Sequence of chain 2.A:
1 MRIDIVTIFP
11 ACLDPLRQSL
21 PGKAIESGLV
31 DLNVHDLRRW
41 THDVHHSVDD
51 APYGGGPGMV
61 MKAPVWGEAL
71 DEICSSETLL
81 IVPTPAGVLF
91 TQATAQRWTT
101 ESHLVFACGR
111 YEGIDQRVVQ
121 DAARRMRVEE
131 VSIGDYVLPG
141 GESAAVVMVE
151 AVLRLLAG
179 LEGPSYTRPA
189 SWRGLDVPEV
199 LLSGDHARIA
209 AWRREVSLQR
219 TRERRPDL

A protein and the small-molecule ligand that binds it are described below.
Small molecule (SMILES): NC1CCN(Cc2ccc(CNC(=O)c3csc4nc[nH]c(=O)c34)cc2)CC1

Binding-site contacts:
Ligand atom SAS contacts residue VAL131 of chain 1.A at 3.8 Å.
Ligand atom OAC contacts residue PRO85 of chain 1.A at 3.7 Å.
Ligand atom NAP contacts residue SER132 of chain 1.A at 3.4 Å (h-bond).
Ligand atom SAS contacts residue THR84 of chain 1.A at 3.3 Å (h-bond).
Ligand atom CAF contacts residue VAL137 of chain 1.A at 3.4 Å (hydrophobic).
Ligand atom CAI contacts residue THR84 of chain 1.A at 3.3 Å.
Ligand atom CAM contacts residue GLU112 of chain 1.A at 3.0 Å.
Ligand atom SAS contacts residue PRO83 of chain 1.A at 3.5 Å.
Ligand atom CAH contacts residue TYR136 of chain 1.A at 3.4 Å (hydrophobic).
Ligand atom CAD contacts residue LEU138 of chain 1.A at 3.5 Å (hydrophobic).
Ligand atom NAR contacts residue LEU138 of chain 1.A at 3.8 Å.
Ligand atom NAR contacts residue TYR136 of chain 1.A at 2.7 Å (h-bond).
Ligand atom CAG contacts residue GLU112 of chain 1.A at 3.3 Å.
Ligand atom CAX contacts residue LEU138 of chain 1.A at 3.8 Å (hydrophobic).
Ligand atom OAB contacts residue GLY140 of chain 1.A at 3.1 Å.
Ligand atom CAU contacts residue LEU138 of chain 1.A at 3.8 Å (hydrophobic).
Ligand atom CAH contacts residue GLY134 of chain 1.A at 3.3 Å.
Ligand atom CAE contacts residue GLU112 of chain 1.A at 3.6 Å.
Ligand atom CAZ contacts residue PRO85 of chain 1.A at 3.8 Å (hydrophobic).
Ligand atom CAO contacts residue GLU112 of chain 1.A at 3.6 Å.
Ligand atom NAQ contacts residue PRO85 of chain 1.A at 3.4 Å.
Ligand atom NAQ contacts residue LEU138 of chain 1.A at 3.7 Å.
Ligand atom CAD contacts residue PRO85 of chain 1.A at 3.7 Å (hydrophobic).
Ligand atom CAH contacts residue ILE133 of chain 1.A at 3.8 Å (hydrophobic).
Ligand atom CAT contacts residue GLY140 of chain 1.A at 3.5 Å.
Ligand atom NBB contacts residue GLU112 of chain 1.A at 3.7 Å.
Ligand atom OAB contacts residue GLY141 of chain 1.A at 3.2 Å (h-bond).
Ligand atom CAX contacts residue TYR136 of chain 1.A at 3.8 Å (hydrophobic).
Ligand atom CAD contacts residue VAL137 of chain 1.A at 3.6 Å (hydrophobic).
Ligand atom CAL contacts residue GLU180 of chain 2.A at 3.7 Å.
Ligand atom NAP contacts residue ILE133 of chain 1.A at 3.1 Å (h-bond).
Ligand atom CAI contacts residue PRO83 of chain 1.A at 3.3 Å (hydrophobic).
Ligand atom SAS contacts residue ALA144 of chain 1.A at 3.5 Å.
Ligand atom CAN contacts residue LEU138 of chain 1.A at 3.4 Å (hydrophobic).
Ligand atom CAJ contacts residue ARG154 of chain 2.A at 3.5 Å.
Ligand atom OAC contacts residue TYR136 of chain 1.A at 3.8 Å.
Ligand atom OAC contacts residue LEU138 of chain 1.A at 3.1 Å (h-bond).
Ligand atom CAO contacts residue GLU180 of chain 2.A at 3.5 Å.
Ligand atom CAH contacts residue SER132 of chain 1.A at 3.3 Å.
Ligand atom CAX contacts residue PRO85 of chain 1.A at 3.8 Å (hydrophobic).

Sequence of chain 1.A:
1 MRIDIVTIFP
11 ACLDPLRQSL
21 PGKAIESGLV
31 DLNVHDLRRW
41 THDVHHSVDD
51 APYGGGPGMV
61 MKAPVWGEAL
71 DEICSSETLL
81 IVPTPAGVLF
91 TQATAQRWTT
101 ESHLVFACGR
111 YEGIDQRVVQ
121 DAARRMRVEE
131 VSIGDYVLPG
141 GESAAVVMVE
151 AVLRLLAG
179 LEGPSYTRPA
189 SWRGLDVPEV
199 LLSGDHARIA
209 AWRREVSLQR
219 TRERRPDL